Sequence of chain 1.A:
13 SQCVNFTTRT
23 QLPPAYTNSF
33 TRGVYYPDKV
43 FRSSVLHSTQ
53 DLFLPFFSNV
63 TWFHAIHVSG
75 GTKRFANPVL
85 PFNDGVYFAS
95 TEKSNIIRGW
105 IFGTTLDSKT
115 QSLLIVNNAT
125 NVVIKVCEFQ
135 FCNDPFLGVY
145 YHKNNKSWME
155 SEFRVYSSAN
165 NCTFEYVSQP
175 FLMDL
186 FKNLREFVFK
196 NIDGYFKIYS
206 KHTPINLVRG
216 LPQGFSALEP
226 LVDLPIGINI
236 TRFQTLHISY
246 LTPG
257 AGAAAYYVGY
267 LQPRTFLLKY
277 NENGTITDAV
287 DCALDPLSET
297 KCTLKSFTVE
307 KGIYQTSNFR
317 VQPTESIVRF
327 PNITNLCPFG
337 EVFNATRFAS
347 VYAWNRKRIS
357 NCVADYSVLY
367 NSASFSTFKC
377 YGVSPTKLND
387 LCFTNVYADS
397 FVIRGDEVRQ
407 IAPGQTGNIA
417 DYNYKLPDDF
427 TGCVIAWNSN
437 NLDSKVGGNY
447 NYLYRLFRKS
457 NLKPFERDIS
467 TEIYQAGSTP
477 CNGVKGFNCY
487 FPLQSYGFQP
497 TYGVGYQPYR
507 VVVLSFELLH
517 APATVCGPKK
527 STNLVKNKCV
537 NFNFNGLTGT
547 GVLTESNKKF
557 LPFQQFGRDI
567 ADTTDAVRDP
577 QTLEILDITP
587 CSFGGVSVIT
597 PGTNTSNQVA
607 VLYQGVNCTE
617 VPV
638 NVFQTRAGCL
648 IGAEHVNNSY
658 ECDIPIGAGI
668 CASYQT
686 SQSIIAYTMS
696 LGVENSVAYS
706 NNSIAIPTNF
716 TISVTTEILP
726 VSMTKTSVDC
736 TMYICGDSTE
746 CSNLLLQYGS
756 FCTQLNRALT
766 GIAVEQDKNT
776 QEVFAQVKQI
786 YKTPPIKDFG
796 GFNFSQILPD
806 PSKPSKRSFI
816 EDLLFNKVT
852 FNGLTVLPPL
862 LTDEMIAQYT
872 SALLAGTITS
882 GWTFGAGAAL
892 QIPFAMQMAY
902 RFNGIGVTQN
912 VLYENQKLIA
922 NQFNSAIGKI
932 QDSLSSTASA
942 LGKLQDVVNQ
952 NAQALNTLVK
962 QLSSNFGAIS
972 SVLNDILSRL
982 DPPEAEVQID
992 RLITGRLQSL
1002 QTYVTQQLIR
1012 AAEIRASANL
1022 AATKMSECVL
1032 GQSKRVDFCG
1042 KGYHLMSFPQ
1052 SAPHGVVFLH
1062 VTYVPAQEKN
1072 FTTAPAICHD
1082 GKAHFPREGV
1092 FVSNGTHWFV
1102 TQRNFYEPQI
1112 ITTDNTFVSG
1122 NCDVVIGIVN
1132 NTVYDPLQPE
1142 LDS

Binding-site contacts:
Ligand atom C2 contacts residue ASN600 of chain 1.A at 2.4 Å.
Ligand atom C7 contacts residue ASN600 of chain 1.A at 3.5 Å.
Ligand atom C8 contacts residue ASN600 of chain 1.A at 3.8 Å.
Ligand atom C5 contacts residue ASN600 of chain 1.A at 3.7 Å.
Ligand atom C4 contacts residue ASN600 of chain 1.A at 4.2 Å.
Ligand atom C3 contacts residue ASN600 of chain 1.A at 3.8 Å.
Ligand atom O5 contacts residue ASN600 of chain 1.A at 2.4 Å (h-bond).
Ligand atom N2 contacts residue ASN600 of chain 1.A at 2.9 Å (h-bond).
Ligand atom O7 contacts residue ASN600 of chain 1.A at 3.7 Å.
Ligand atom C1 contacts residue ASN600 of chain 1.A at 1.4 Å.

The small molecule below binds the protein below.
Small molecule (SMILES): CC(=O)N[C@@H]1[C@@H](O)[C@H](O)[C@@H](CO)O[C@H]1O